The protein below binds the small molecule below.
Small molecule (SMILES): C[C@@H](O)[C@H](N)C(=O)O

Sequence of chain 1.M:
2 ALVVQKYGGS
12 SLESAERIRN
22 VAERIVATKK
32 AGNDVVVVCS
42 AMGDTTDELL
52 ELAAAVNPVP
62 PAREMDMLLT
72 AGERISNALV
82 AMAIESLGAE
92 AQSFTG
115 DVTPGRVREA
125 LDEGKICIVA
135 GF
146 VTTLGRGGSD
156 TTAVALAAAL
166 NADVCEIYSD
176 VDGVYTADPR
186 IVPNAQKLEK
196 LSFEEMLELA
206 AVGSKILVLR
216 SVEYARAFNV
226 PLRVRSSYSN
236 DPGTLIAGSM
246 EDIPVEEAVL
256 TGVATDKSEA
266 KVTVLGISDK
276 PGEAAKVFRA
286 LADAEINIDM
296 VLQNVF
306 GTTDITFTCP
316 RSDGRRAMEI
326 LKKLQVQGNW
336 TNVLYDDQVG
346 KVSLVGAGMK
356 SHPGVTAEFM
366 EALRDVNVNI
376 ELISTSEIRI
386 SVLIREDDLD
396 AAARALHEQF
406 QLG

Sequence of chain 1.N:
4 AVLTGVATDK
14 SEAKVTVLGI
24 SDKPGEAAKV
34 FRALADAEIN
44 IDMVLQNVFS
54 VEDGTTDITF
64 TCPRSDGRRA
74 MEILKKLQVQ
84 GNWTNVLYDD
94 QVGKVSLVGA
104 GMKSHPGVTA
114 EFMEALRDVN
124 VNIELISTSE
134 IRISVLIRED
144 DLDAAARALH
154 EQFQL

Binding-site contacts:
Ligand atom OG1 contacts residue ILE126 of chain 1.N at 3.2 Å (h-bond).
Ligand atom CA contacts residue LYS275 of chain 1.M at 3.4 Å.
Ligand atom N contacts residue ILE126 of chain 1.N at 3.0 Å (h-bond).
Ligand atom OXT contacts residue GLY277 of chain 1.M at 3.5 Å (h-bond).
Ligand atom O contacts residue ILE126 of chain 1.N at 3.0 Å (h-bond).
Ligand atom O contacts residue GLY277 of chain 1.M at 4.1 Å.
Ligand atom CB contacts residue ILE126 of chain 1.N at 4.1 Å (hydrophobic).
Ligand atom OG1 contacts residue ALA279 of chain 1.M at 3.6 Å.
Ligand atom OG1 contacts residue GLN298 of chain 1.M at 2.6 Å (h-bond).
Ligand atom CA contacts residue ASN125 of chain 1.N at 3.7 Å.
Ligand atom C contacts residue ALA279 of chain 1.M at 3.9 Å (hydrophobic).
Ligand atom C contacts residue GLU278 of chain 1.M at 4.1 Å.
Ligand atom CG2 contacts residue THR308 of chain 1.M at 3.7 Å.
Ligand atom OXT contacts residue PRO276 of chain 1.M at 4.1 Å.
Ligand atom OXT contacts residue GLU278 of chain 1.M at 3.3 Å (salt-bridge).
Ligand atom N contacts residue ASP274 of chain 1.M at 3.0 Å (salt-bridge).
Ligand atom CG2 contacts residue ASP274 of chain 1.M at 4.1 Å.
Ligand atom N contacts residue ASN125 of chain 1.N at 2.8 Å (h-bond).
Ligand atom CB contacts residue ALA279 of chain 1.M at 3.7 Å (hydrophobic).
Ligand atom CG2 contacts residue SER273 of chain 1.M at 4.0 Å.
Ligand atom CA contacts residue ALA279 of chain 1.M at 4.2 Å (hydrophobic).
Ligand atom CA contacts residue ASP274 of chain 1.M at 4.2 Å.
Ligand atom O contacts residue VAL124 of chain 1.N at 4.3 Å.
Ligand atom O contacts residue ASN125 of chain 1.N at 3.4 Å (h-bond).
Ligand atom OXT contacts residue ILE126 of chain 1.N at 3.8 Å.
Ligand atom C contacts residue LYS275 of chain 1.M at 3.4 Å.
Ligand atom OXT contacts residue ALA279 of chain 1.M at 2.9 Å (h-bond).
Ligand atom CG2 contacts residue ILE272 of chain 1.M at 4.3 Å (hydrophobic).
Ligand atom C contacts residue PRO276 of chain 1.M at 3.9 Å (hydrophobic).
Ligand atom OXT contacts residue LYS275 of chain 1.M at 3.7 Å.
Ligand atom CB contacts residue GLN298 of chain 1.M at 3.4 Å.
Ligand atom O contacts residue PRO276 of chain 1.M at 3.6 Å.
Ligand atom C contacts residue ASN125 of chain 1.N at 3.9 Å.
Ligand atom CG2 contacts residue GLN298 of chain 1.M at 3.3 Å.
Ligand atom C contacts residue GLY277 of chain 1.M at 4.0 Å.
Ligand atom CA contacts residue GLU278 of chain 1.M at 4.3 Å.
Ligand atom N contacts residue LYS275 of chain 1.M at 3.7 Å.
Ligand atom C contacts residue ILE126 of chain 1.N at 4.0 Å (hydrophobic).
Ligand atom O contacts residue LYS275 of chain 1.M at 3.8 Å.
Ligand atom CA contacts residue ILE126 of chain 1.N at 4.0 Å (hydrophobic).